Sequence of chain 1.A:
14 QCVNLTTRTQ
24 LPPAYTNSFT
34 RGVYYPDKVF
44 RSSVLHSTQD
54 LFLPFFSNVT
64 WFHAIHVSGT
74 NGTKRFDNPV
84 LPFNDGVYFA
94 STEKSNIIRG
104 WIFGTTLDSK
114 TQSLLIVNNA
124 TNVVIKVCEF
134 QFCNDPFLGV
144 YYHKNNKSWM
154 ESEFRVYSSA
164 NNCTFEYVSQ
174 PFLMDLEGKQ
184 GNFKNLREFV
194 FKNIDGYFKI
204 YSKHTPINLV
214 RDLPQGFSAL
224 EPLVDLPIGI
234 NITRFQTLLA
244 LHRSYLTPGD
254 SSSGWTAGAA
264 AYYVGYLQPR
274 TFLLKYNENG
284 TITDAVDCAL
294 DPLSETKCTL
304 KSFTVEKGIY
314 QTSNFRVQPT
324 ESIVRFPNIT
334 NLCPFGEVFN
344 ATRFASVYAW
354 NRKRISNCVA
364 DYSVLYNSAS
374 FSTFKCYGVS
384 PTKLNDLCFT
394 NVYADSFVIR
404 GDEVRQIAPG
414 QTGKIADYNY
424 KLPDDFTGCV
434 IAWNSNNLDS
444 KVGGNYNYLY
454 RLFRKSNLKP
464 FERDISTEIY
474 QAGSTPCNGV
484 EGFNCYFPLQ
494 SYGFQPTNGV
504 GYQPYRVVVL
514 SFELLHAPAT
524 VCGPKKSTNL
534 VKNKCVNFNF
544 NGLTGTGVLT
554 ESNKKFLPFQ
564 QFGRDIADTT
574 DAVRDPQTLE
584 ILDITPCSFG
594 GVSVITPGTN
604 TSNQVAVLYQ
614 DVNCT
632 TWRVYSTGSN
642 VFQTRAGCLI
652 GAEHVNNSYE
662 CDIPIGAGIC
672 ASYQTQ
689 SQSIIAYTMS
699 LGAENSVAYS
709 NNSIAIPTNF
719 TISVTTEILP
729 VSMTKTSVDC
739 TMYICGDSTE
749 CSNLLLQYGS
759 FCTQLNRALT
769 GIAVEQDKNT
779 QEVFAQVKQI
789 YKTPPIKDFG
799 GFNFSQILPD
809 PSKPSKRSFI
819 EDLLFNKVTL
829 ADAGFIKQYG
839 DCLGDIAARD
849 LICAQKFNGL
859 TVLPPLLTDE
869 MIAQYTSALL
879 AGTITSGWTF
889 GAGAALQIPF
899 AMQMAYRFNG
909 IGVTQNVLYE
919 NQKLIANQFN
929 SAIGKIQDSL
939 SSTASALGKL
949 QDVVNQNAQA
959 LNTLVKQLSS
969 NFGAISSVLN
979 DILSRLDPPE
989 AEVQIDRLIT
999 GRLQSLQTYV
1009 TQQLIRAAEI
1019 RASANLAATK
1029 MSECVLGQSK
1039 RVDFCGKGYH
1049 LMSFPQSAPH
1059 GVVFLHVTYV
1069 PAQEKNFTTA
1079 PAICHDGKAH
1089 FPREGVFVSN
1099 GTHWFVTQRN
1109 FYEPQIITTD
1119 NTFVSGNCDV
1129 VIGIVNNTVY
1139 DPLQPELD

The protein below binds the small molecule below.
Small molecule (SMILES): CC(=O)N[C@H]1[C@H](O[C@H]2[C@H](O)[C@@H](NC(C)=O)CO[C@@H]2CO)O[C@H](CO)[C@@H](O)[C@@H]1O

Binding-site contacts:
Ligand atom O7 contacts residue ASN149 of chain 1.A at 4.3 Å.
Ligand atom C4 contacts residue ASN149 of chain 1.A at 4.4 Å.
Ligand atom C1 contacts residue HIS146 of chain 1.A at 4.0 Å.
Ligand atom C2 contacts residue ASN149 of chain 1.A at 2.6 Å.
Ligand atom O6 contacts residue HIS146 of chain 1.A at 4.2 Å.
Ligand atom C7 contacts residue ASN149 of chain 1.A at 3.8 Å.
Ligand atom O7 contacts residue HIS146 of chain 1.A at 3.6 Å.
Ligand atom C6 contacts residue ASN148 of chain 1.A at 4.4 Å.
Ligand atom O4 contacts residue HIS146 of chain 1.A at 4.1 Å.
Ligand atom C6 contacts residue HIS146 of chain 1.A at 4.4 Å.
Ligand atom C7 contacts residue SER151 of chain 1.A at 4.3 Å.
Ligand atom C2 contacts residue MET153 of chain 1.A at 4.2 Å (hydrophobic).
Ligand atom C5 contacts residue ASN149 of chain 1.A at 3.8 Å.
Ligand atom C3 contacts residue ASN149 of chain 1.A at 3.9 Å.
Ligand atom C7 contacts residue HIS146 of chain 1.A at 3.9 Å.
Ligand atom O5 contacts residue ASN149 of chain 1.A at 2.5 Å (h-bond).
Ligand atom C3 contacts residue HIS146 of chain 1.A at 4.4 Å.
Ligand atom C3 contacts residue MET153 of chain 1.A at 3.8 Å (hydrophobic).
Ligand atom C8 contacts residue MET153 of chain 1.A at 3.7 Å (hydrophobic).
Ligand atom C8 contacts residue ASN149 of chain 1.A at 4.4 Å.
Ligand atom C8 contacts residue SER151 of chain 1.A at 3.3 Å.
Ligand atom O6 contacts residue ASN148 of chain 1.A at 3.2 Å (h-bond).
Ligand atom N2 contacts residue MET153 of chain 1.A at 3.4 Å.
Ligand atom N2 contacts residue ASN149 of chain 1.A at 2.9 Å (h-bond).
Ligand atom O5 contacts residue ASN148 of chain 1.A at 4.2 Å.
Ligand atom C8 contacts residue HIS146 of chain 1.A at 4.0 Å.
Ligand atom O3 contacts residue MET153 of chain 1.A at 3.5 Å.
Ligand atom O5 contacts residue HIS146 of chain 1.A at 4.3 Å.
Ligand atom O7 contacts residue MET153 of chain 1.A at 4.5 Å.
Ligand atom N2 contacts residue SER151 of chain 1.A at 4.2 Å.
Ligand atom C5 contacts residue HIS146 of chain 1.A at 3.7 Å.
Ligand atom C1 contacts residue ASN149 of chain 1.A at 1.5 Å.
Ligand atom C7 contacts residue MET153 of chain 1.A at 3.6 Å (hydrophobic).